Binding-site contacts:
Ligand atom C8 contacts residue ASN32 of chain 1.A at 4.5 Å.
Ligand atom C2 contacts residue ASN25 of chain 1.D at 2.4 Å.
Ligand atom O5 contacts residue ASN25 of chain 1.D at 2.5 Å (h-bond).
Ligand atom C1 contacts residue ASN25 of chain 1.D at 1.4 Å.
Ligand atom O7 contacts residue ASN25 of chain 1.D at 3.7 Å.
Ligand atom N2 contacts residue ASN25 of chain 1.D at 2.8 Å (h-bond).
Ligand atom C4 contacts residue ASN25 of chain 1.D at 4.2 Å.
Ligand atom C7 contacts residue ASN25 of chain 1.D at 3.5 Å.
Ligand atom C3 contacts residue ASN25 of chain 1.D at 3.8 Å.
Ligand atom C5 contacts residue ASN25 of chain 1.D at 3.7 Å.

Sequence of chain 1.A:
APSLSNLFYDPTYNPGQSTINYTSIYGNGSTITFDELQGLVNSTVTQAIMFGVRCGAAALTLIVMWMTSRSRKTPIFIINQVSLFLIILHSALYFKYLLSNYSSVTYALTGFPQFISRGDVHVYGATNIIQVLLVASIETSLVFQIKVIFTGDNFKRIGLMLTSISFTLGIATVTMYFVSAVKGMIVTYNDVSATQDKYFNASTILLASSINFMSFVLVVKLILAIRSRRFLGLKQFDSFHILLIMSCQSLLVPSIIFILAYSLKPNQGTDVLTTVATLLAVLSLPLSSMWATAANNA

The small molecule below binds the protein below.
Small molecule (SMILES): CC(=O)N[C@@H]1[C@@H](O)[C@H](O)[C@@H](CO)O[C@H]1O

Sequence of chain 1.D:
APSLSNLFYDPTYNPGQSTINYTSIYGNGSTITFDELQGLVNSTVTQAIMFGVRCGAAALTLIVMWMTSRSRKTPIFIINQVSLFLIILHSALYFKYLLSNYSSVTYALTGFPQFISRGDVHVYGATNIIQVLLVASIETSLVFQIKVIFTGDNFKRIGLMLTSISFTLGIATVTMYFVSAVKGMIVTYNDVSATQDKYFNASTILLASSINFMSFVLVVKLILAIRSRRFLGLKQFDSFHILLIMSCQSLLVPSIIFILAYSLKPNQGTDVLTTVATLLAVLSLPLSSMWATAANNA